Sequence of chain 1.B:
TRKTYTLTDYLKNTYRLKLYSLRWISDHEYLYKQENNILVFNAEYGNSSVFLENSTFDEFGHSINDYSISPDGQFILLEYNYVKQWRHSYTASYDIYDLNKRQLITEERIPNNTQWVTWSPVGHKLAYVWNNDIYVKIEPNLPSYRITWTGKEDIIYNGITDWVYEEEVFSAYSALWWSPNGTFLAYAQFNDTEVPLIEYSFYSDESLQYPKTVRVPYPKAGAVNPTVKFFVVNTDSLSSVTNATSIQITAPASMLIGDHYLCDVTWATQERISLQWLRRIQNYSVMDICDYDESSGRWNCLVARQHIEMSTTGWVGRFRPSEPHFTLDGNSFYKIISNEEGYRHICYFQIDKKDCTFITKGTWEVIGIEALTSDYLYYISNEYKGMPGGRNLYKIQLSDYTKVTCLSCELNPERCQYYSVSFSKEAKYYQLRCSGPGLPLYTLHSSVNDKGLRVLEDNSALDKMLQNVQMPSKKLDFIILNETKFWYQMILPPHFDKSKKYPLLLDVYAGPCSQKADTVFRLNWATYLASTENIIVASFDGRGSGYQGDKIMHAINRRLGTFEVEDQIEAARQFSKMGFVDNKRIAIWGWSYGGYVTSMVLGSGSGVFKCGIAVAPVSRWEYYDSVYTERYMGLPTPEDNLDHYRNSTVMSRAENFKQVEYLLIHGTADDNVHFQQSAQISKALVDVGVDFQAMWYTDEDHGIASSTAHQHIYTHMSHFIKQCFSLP

Binding-site contacts:
Ligand atom C7 contacts residue THR193 of chain 1.B at 4.2 Å.
Ligand atom C8 contacts residue GLN189 of chain 1.B at 4.4 Å.
Ligand atom N2 contacts residue ASN191 of chain 1.B at 2.9 Å (h-bond).
Ligand atom C3 contacts residue ASN191 of chain 1.B at 3.8 Å.
Ligand atom C1 contacts residue ILE156 of chain 1.B at 4.0 Å (hydrophobic).
Ligand atom O6 contacts residue THR193 of chain 1.B at 3.5 Å.
Ligand atom O5 contacts residue THR193 of chain 1.B at 3.6 Å (h-bond).
Ligand atom O7 contacts residue ASN191 of chain 1.B at 3.4 Å (h-bond).
Ligand atom C1 contacts residue THR193 of chain 1.B at 3.4 Å.
Ligand atom C2 contacts residue ASN191 of chain 1.B at 2.5 Å.
Ligand atom C1 contacts residue ASN191 of chain 1.B at 1.4 Å.
Ligand atom C6 contacts residue THR193 of chain 1.B at 4.2 Å.
Ligand atom O7 contacts residue LYS229 of chain 1.B at 4.2 Å.
Ligand atom C2 contacts residue ILE156 of chain 1.B at 4.5 Å (hydrophobic).
Ligand atom C4 contacts residue ASN191 of chain 1.B at 4.3 Å.
Ligand atom C8 contacts residue THR150 of chain 1.B at 4.1 Å.
Ligand atom O5 contacts residue ASN191 of chain 1.B at 2.4 Å (h-bond).
Ligand atom N2 contacts residue ILE156 of chain 1.B at 3.7 Å.
Ligand atom C5 contacts residue ASN191 of chain 1.B at 3.6 Å.
Ligand atom C5 contacts residue THR193 of chain 1.B at 3.6 Å.
Ligand atom O7 contacts residue THR193 of chain 1.B at 4.0 Å.
Ligand atom C8 contacts residue THR193 of chain 1.B at 3.8 Å.
Ligand atom O6 contacts residue GLU194 of chain 1.B at 3.0 Å (salt-bridge).
Ligand atom C8 contacts residue ILE156 of chain 1.B at 3.9 Å (hydrophobic).
Ligand atom C7 contacts residue ASN191 of chain 1.B at 3.4 Å.
Ligand atom C6 contacts residue GLU194 of chain 1.B at 4.1 Å.
Ligand atom O7 contacts residue GLN189 of chain 1.B at 4.2 Å.
Ligand atom C7 contacts residue ILE156 of chain 1.B at 3.9 Å (hydrophobic).

This protein binds this small molecule.
Small molecule (SMILES): CC(=O)N[C@H]1[C@H](O[C@H]2[C@H](O)[C@@H](NC(C)=O)CO[C@@H]2CO)O[C@H](CO)[C@@H](O)[C@@H]1O